Sequence of chain 1.A:
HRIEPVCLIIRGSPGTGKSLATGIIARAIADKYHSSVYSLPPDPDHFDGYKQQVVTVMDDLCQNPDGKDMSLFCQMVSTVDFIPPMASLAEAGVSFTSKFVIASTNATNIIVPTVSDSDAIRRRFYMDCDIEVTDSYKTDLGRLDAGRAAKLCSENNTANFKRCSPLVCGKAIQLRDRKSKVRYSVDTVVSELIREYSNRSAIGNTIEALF

Binding-site contacts:
Ligand atom N7 contacts residue PRO16 of chain 1.A at 3.8 Å.
Ligand atom O2B contacts residue GLY17 of chain 1.A at 3.2 Å.
Ligand atom O1A contacts residue SER15 of chain 1.A at 3.0 Å (h-bond).
Ligand atom O1A contacts residue PRO16 of chain 1.A at 3.9 Å.
Ligand atom O1A contacts residue THR18 of chain 1.A at 3.1 Å (h-bond).
Ligand atom C5' contacts residue GLY17 of chain 1.A at 3.5 Å.
Ligand atom O2A contacts residue GLY17 of chain 1.A at 2.1 Å (h-bond).
Ligand atom O2A contacts residue THR18 of chain 1.A at 2.8 Å (h-bond).
Ligand atom PB contacts residue GLY19 of chain 1.A at 3.8 Å.
Ligand atom O2G contacts residue SER21 of chain 1.A at 3.0 Å (h-bond).
Ligand atom O3A contacts residue GLY19 of chain 1.A at 3.2 Å (h-bond).
Ligand atom N7 contacts residue ARG145 of chain 1.A at 3.3 Å (salt-bridge).
Ligand atom O2B contacts residue GLY19 of chain 1.A at 3.7 Å.
Ligand atom PA contacts residue PRO16 of chain 1.A at 4.0 Å.
Ligand atom C8 contacts residue PRO16 of chain 1.A at 3.4 Å (hydrophobic).
Ligand atom S1G contacts residue ASP62 of chain 1.A at 2.9 Å (salt-bridge).
Ligand atom O3A contacts residue LYS20 of chain 1.A at 2.5 Å (salt-bridge).
Ligand atom PA contacts residue LYS20 of chain 1.A at 3.5 Å.
Ligand atom O3A contacts residue SER21 of chain 1.A at 3.8 Å.
Ligand atom O2A contacts residue GLY19 of chain 1.A at 3.4 Å (h-bond).
Ligand atom PA contacts residue THR18 of chain 1.A at 3.9 Å.
Ligand atom O2A contacts residue PRO16 of chain 1.A at 3.0 Å.
Ligand atom O1B contacts residue LEU22 of chain 1.A at 3.2 Å.
Ligand atom PB contacts residue LYS20 of chain 1.A at 3.6 Å.
Ligand atom O1A contacts residue GLY19 of chain 1.A at 3.8 Å.
Ligand atom O3G contacts residue SER21 of chain 1.A at 2.2 Å (h-bond).
Ligand atom O2A contacts residue SER15 of chain 1.A at 3.8 Å.
Ligand atom O5' contacts residue LYS20 of chain 1.A at 3.9 Å.
Ligand atom PA contacts residue GLY17 of chain 1.A at 3.5 Å.
Ligand atom PG contacts residue SER21 of chain 1.A at 3.1 Å.
Ligand atom O5' contacts residue PRO16 of chain 1.A at 3.9 Å.
Ligand atom C5' contacts residue PRO16 of chain 1.A at 3.4 Å (hydrophobic).
Ligand atom O1B contacts residue GLY19 of chain 1.A at 3.3 Å.
Ligand atom O1B contacts residue LYS20 of chain 1.A at 3.7 Å.
Ligand atom O3G contacts residue LYS20 of chain 1.A at 3.6 Å.
Ligand atom PA contacts residue GLY19 of chain 1.A at 3.8 Å.
Ligand atom O1A contacts residue GLY17 of chain 1.A at 3.9 Å.
Ligand atom O1A contacts residue LYS20 of chain 1.A at 2.7 Å.
Ligand atom O1B contacts residue SER21 of chain 1.A at 3.9 Å.
Ligand atom C8 contacts residue ARG145 of chain 1.A at 3.6 Å.

This protein binds this small molecule.
Small molecule (SMILES): Nc1ncnc2c1ncn2[C@@H]1O[C@H](COP(=O)(O)OP(=O)(O)OP(O)(O)=S)[C@@H](O)[C@H]1O